Sequence of chain 1.G:
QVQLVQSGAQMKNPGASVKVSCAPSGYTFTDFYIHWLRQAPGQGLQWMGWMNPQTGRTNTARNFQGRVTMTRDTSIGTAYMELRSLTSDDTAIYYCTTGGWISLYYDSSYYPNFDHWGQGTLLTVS

Sequence of chain 1.E:
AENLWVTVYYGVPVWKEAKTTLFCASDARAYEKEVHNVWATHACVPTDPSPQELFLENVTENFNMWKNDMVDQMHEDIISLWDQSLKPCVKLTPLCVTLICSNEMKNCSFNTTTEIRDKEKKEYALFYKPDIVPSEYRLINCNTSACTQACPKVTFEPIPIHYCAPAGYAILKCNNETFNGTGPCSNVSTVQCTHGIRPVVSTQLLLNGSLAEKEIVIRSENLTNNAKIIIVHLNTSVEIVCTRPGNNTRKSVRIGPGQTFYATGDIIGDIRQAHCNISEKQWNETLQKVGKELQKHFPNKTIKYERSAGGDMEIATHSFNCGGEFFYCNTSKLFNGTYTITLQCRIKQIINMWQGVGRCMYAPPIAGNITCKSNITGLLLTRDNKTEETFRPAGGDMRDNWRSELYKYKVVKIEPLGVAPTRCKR

A protein and the small-molecule ligand that binds it are described below.
Small molecule (SMILES): CC(=O)N[C@H]1[C@H](O[C@H]2[C@H](O)[C@@H](NC(C)=O)CO[C@@H]2CO)O[C@H](CO)[C@@H](O[C@@H]2O[C@H](CO)[C@@H](O)[C@H](O)[C@@H]2O)[C@@H]1O

Binding-site contacts:
Ligand atom C5 contacts residue TYR27 of chain 1.H at 4.1 Å (hydrophobic).
Ligand atom N2 contacts residue SER96 of chain 1.H at 3.6 Å (h-bond).
Ligand atom O5 contacts residue ASN280 of chain 1.E at 2.4 Å (h-bond).
Ligand atom O5 contacts residue ILE301 of chain 1.E at 3.9 Å.
Ligand atom O7 contacts residue ASN280 of chain 1.E at 2.8 Å (h-bond).
Ligand atom C4 contacts residue SER96 of chain 1.H at 4.4 Å.
Ligand atom C8 contacts residue SER96 of chain 1.H at 4.0 Å.
Ligand atom C8 contacts residue PHE93 of chain 1.H at 3.9 Å (hydrophobic).
Ligand atom O5 contacts residue TYR27 of chain 1.H at 4.3 Å.
Ligand atom C5 contacts residue ASN280 of chain 1.E at 3.7 Å.
Ligand atom C8 contacts residue HIS32 of chain 1.H at 4.3 Å.
Ligand atom O3 contacts residue GLY95 of chain 1.H at 3.8 Å.
Ligand atom C4 contacts residue TYR27 of chain 1.H at 4.4 Å (hydrophobic).
Ligand atom C3 contacts residue ASN280 of chain 1.E at 3.8 Å.
Ligand atom O6 contacts residue TYR27 of chain 1.H at 3.5 Å (h-bond).
Ligand atom C3 contacts residue TYR27 of chain 1.H at 4.3 Å (hydrophobic).
Ligand atom C6 contacts residue GLY95 of chain 1.H at 4.1 Å.
Ligand atom C2 contacts residue ASN280 of chain 1.E at 2.5 Å.
Ligand atom O7 contacts residue TYR110 of chain 1.G at 4.4 Å.
Ligand atom C5 contacts residue SER96 of chain 1.H at 4.3 Å.
Ligand atom C8 contacts residue ASN280 of chain 1.E at 4.3 Å.
Ligand atom O3 contacts residue TYR27 of chain 1.H at 3.2 Å (h-bond).
Ligand atom C1 contacts residue ASN280 of chain 1.E at 1.4 Å.
Ligand atom O7 contacts residue SER96 of chain 1.H at 2.7 Å (h-bond).
Ligand atom O5 contacts residue SER96 of chain 1.H at 3.8 Å.
Ligand atom C7 contacts residue PHE93 of chain 1.H at 4.3 Å (hydrophobic).
Ligand atom C6 contacts residue ILE301 of chain 1.E at 3.9 Å (hydrophobic).
Ligand atom O6 contacts residue SER96 of chain 1.H at 4.4 Å.
Ligand atom C4 contacts residue ASN280 of chain 1.E at 4.2 Å.
Ligand atom O7 contacts residue TYR27 of chain 1.H at 3.6 Å.
Ligand atom C2 contacts residue TYR27 of chain 1.H at 3.9 Å (hydrophobic).
Ligand atom C7 contacts residue SER96 of chain 1.H at 3.1 Å.
Ligand atom C2 contacts residue SER96 of chain 1.H at 3.7 Å.
Ligand atom O6 contacts residue ILE301 of chain 1.E at 3.0 Å.
Ligand atom C6 contacts residue SER96 of chain 1.H at 3.6 Å.
Ligand atom C3 contacts residue SER96 of chain 1.H at 4.0 Å.
Ligand atom C8 contacts residue TYR110 of chain 1.G at 3.6 Å (hydrophobic).
Ligand atom O3 contacts residue SER96 of chain 1.H at 2.8 Å (h-bond).
Ligand atom N2 contacts residue ASN280 of chain 1.E at 2.9 Å (h-bond).
Ligand atom C7 contacts residue ASN280 of chain 1.E at 3.1 Å.

Sequence of chain 1.H:
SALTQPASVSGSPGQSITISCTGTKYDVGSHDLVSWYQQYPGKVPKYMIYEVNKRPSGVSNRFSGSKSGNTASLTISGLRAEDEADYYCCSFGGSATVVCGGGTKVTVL